This small molecule binds to this protein.
Small molecule (SMILES): CC[C@H]1CN2CCc3cc(OC)c(OC)cc3[C@@H]2C[C@@H]1C[C@H]1NCCc2cc(OC)c(OC)cc21

Binding-site contacts:
Ligand atom CAD contacts residue LEU145 of chain 1.O at 3.9 Å (hydrophobic).
Ligand atom CBG contacts residue LEU145 of chain 1.O at 3.4 Å (hydrophobic).
Ligand atom CAZ contacts residue GLN119 of chain 1.G at 4.0 Å.
Ligand atom NAR contacts residue LEU145 of chain 1.O at 3.0 Å (h-bond).
Ligand atom CAC contacts residue GLN119 of chain 1.G at 3.9 Å.
Ligand atom CAA contacts residue A2 of chain 1.KA at 3.6 Å.
Ligand atom CAG contacts residue GLN119 of chain 1.G at 4.5 Å.
Ligand atom CBC contacts residue LEU145 of chain 1.O at 3.6 Å (hydrophobic).
Ligand atom CAB contacts residue LEU145 of chain 1.O at 3.5 Å (hydrophobic).
Ligand atom CAK contacts residue LEU145 of chain 1.O at 4.1 Å (hydrophobic).
Ligand atom CAH contacts residue LEU145 of chain 1.O at 3.9 Å (hydrophobic).
Ligand atom OAT contacts residue GLN119 of chain 1.G at 3.2 Å (h-bond).
Ligand atom CAW contacts residue LEU145 of chain 1.O at 4.2 Å (hydrophobic).

Sequence of chain 1.G:
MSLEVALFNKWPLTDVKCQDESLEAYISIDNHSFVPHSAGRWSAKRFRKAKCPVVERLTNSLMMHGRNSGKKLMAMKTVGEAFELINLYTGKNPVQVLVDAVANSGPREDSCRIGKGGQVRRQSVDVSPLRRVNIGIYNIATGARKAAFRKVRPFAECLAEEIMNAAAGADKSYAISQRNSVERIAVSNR

Sequence of chain 1.O:
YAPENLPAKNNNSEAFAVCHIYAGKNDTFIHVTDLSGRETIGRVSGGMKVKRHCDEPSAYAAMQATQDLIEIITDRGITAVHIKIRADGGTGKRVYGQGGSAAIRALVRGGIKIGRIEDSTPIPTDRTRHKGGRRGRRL